Binding-site contacts:
Ligand atom O2 contacts residue HIS2 of chain 14.F at 3.4 Å (h-bond).
Ligand atom O2 contacts residue NAG1 of chain 14.Z at 3.4 Å (h-bond).
Ligand atom C3 contacts residue NAG1 of chain 14.Z at 4.1 Å.
Ligand atom C2 contacts residue BMA1 of chain 14.BA at 3.2 Å.
Ligand atom O4 contacts residue BMA1 of chain 14.BA at 4.0 Å.
Ligand atom C2 contacts residue NAG1 of chain 14.Z at 2.9 Å.
Ligand atom O6 contacts residue NAG1 of chain 14.Z at 4.5 Å.
Ligand atom O3 contacts residue BMA1 of chain 14.BA at 1.1 Å.
Ligand atom C1 contacts residue NAG1 of chain 14.Z at 1.7 Å.
Ligand atom C3 contacts residue BMA1 of chain 14.BA at 2.5 Å.
Ligand atom C5 contacts residue NAG1 of chain 14.Z at 3.8 Å.
Ligand atom O5 contacts residue NAG1 of chain 14.Z at 2.5 Å (h-bond).
Ligand atom O2 contacts residue BMA1 of chain 14.BA at 3.0 Å (h-bond).
Ligand atom C4 contacts residue BMA1 of chain 14.BA at 3.6 Å.
Ligand atom C2 contacts residue HIS2 of chain 14.F at 4.5 Å.

This protein binds this small molecule.
Small molecule (SMILES): OC[C@H]1O[C@@H](O)[C@@H](O)[C@@H](O)[C@@H]1O

Sequence of chain 14.F:
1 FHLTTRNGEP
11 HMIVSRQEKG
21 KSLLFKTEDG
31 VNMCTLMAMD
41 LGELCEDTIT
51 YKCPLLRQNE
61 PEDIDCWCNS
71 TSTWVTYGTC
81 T